Sequence of chain 51.F:
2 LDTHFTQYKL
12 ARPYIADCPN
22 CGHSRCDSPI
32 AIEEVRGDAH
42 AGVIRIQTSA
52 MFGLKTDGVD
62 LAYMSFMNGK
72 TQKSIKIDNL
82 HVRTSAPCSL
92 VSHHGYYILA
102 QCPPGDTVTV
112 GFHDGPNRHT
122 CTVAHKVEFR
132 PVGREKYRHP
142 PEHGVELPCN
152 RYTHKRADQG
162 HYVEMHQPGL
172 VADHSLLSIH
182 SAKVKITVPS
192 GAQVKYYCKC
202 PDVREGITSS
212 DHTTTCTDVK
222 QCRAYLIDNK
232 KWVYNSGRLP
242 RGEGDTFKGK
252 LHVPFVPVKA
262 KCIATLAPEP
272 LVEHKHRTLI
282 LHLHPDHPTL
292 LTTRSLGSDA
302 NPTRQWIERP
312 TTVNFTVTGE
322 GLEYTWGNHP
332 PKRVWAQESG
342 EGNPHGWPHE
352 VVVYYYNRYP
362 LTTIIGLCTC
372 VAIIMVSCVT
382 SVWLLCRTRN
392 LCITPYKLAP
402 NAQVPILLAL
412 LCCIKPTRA

A small-molecule ligand and the protein it binds are described below.
Small molecule (SMILES): O=C(O)[C@@H]1O[C@H](O[C@H]2[C@@H](OS(=O)(=O)O)O[C@@H](O)[C@H](NS(=O)(=O)O)[C@H]2O)[C@@H](OS(=O)(=O)O)[C@H](O)[C@@H]1O

Binding-site contacts:
Ligand atom OAH contacts residue LEU2 of chain 51.F at 2.8 Å (h-bond).
Ligand atom O6B contacts residue ARG157 of chain 51.F at 3.3 Å (salt-bridge).
Ligand atom OAH contacts residue ASP3 of chain 51.F at 4.0 Å.
Ligand atom OAF contacts residue ALA158 of chain 51.F at 3.3 Å.
Ligand atom O4 contacts residue LYS156 of chain 51.F at 3.5 Å.
Ligand atom OBI contacts residue LYS156 of chain 51.F at 4.0 Å.
Ligand atom OAH contacts residue THR4 of chain 51.F at 3.7 Å.
Ligand atom C5 contacts residue HIS155 of chain 51.F at 4.0 Å.
Ligand atom SAG contacts residue THR4 of chain 51.F at 3.9 Å.
Ligand atom C6 contacts residue LEU62 of chain 51.F at 3.5 Å (hydrophobic).
Ligand atom O6B contacts residue HIS155 of chain 51.F at 3.3 Å (h-bond).
Ligand atom O5 contacts residue ARG157 of chain 51.F at 3.8 Å.
Ligand atom O6A contacts residue HIS94 of chain 51.F at 3.2 Å (h-bond).
Ligand atom O6A contacts residue HIS155 of chain 51.F at 3.8 Å.
Ligand atom C2 contacts residue ALA158 of chain 51.F at 3.7 Å (hydrophobic).
Ligand atom OAF contacts residue THR4 of chain 51.F at 2.9 Å (h-bond).
Ligand atom O6A contacts residue LEU62 of chain 51.F at 3.4 Å.
Ligand atom O6A contacts residue SER93 of chain 51.F at 3.2 Å.
Ligand atom O5 contacts residue LYS156 of chain 51.F at 3.4 Å.
Ligand atom O4 contacts residue SER93 of chain 51.F at 3.0 Å (h-bond).
Ligand atom OAH contacts residue ARG157 of chain 51.F at 3.1 Å (salt-bridge).
Ligand atom C3 contacts residue ALA158 of chain 51.F at 4.0 Å (hydrophobic).
Ligand atom C6 contacts residue HIS155 of chain 51.F at 3.4 Å.
Ligand atom O5B contacts residue LYS156 of chain 51.F at 3.3 Å.
Ligand atom OAF contacts residue ARG157 of chain 51.F at 2.8 Å (salt-bridge).
Ligand atom C3 contacts residue LYS156 of chain 51.F at 4.0 Å.
Ligand atom O5 contacts residue HIS155 of chain 51.F at 3.6 Å.
Ligand atom C5 contacts residue LEU62 of chain 51.F at 3.8 Å (hydrophobic).
Ligand atom C4 contacts residue LYS156 of chain 51.F at 4.0 Å.
Ligand atom O3 contacts residue ARG157 of chain 51.F at 3.3 Å (salt-bridge).
Ligand atom SAG contacts residue ARG157 of chain 51.F at 3.6 Å (salt-bridge).
Ligand atom O4 contacts residue HIS155 of chain 51.F at 3.5 Å (h-bond).
Ligand atom O3 contacts residue LYS156 of chain 51.F at 3.0 Å.
Ligand atom O6B contacts residue LEU62 of chain 51.F at 4.0 Å.
Ligand atom O3 contacts residue ALA158 of chain 51.F at 3.0 Å (h-bond).
Ligand atom C6 contacts residue HIS94 of chain 51.F at 3.9 Å.
Ligand atom C6 contacts residue SER93 of chain 51.F at 4.0 Å.
Ligand atom O6B contacts residue LYS156 of chain 51.F at 3.3 Å.
Ligand atom O6B contacts residue HIS94 of chain 51.F at 4.0 Å.
Ligand atom C3 contacts residue ARG157 of chain 51.F at 3.7 Å.